The protein below binds the small molecule below.
Small molecule (SMILES): C[C@@](O)(CCO)CC(=O)[O-]

Binding-site contacts:
Ligand atom C2 contacts residue ILE25 of chain 1.A at 3.7 Å (hydrophobic).
Ligand atom C6 contacts residue LEU276 of chain 1.A at 4.0 Å (hydrophobic).
Ligand atom O8 contacts residue LYS23 of chain 1.A at 3.1 Å (salt-bridge).
Ligand atom O8 contacts residue ALA363 of chain 1.A at 4.2 Å.
Ligand atom O3 contacts residue ALA229 of chain 1.A at 3.3 Å.
Ligand atom O4 contacts residue VAL33 of chain 1.A at 3.9 Å.
Ligand atom C6 contacts residue GLU29 of chain 1.A at 4.3 Å.
Ligand atom C3 contacts residue GLU29 of chain 1.A at 4.4 Å.
Ligand atom O3 contacts residue GLY231 of chain 1.A at 4.5 Å.
Ligand atom C8 contacts residue ALA363 of chain 1.A at 4.4 Å (hydrophobic).
Ligand atom O4 contacts residue VAL232 of chain 1.A at 3.9 Å.
Ligand atom C6 contacts residue ALA363 of chain 1.A at 4.0 Å (hydrophobic).
Ligand atom O7 contacts residue VAL32 of chain 1.A at 3.4 Å.
Ligand atom O4 contacts residue VAL32 of chain 1.A at 3.2 Å.
Ligand atom O4 contacts residue SER230 of chain 1.A at 2.5 Å (h-bond).
Ligand atom C3 contacts residue HIS30 of chain 1.A at 3.9 Å.
Ligand atom C2 contacts residue GLU29 of chain 1.A at 4.2 Å.
Ligand atom C5 contacts residue SER230 of chain 1.A at 3.4 Å.
Ligand atom O8 contacts residue GLY362 of chain 1.A at 3.6 Å.
Ligand atom O8 contacts residue ASP233 of chain 1.A at 2.9 Å (salt-bridge).
Ligand atom C5 contacts residue VAL33 of chain 1.A at 4.0 Å (hydrophobic).
Ligand atom C2 contacts residue ASP233 of chain 1.A at 4.2 Å.
Ligand atom C6 contacts residue HIS30 of chain 1.A at 3.7 Å.
Ligand atom C6 contacts residue GLY362 of chain 1.A at 4.0 Å.
Ligand atom C3 contacts residue VAL33 of chain 1.A at 4.4 Å (hydrophobic).
Ligand atom O7 contacts residue GLU29 of chain 1.A at 3.5 Å.
Ligand atom C4 contacts residue LEU276 of chain 1.A at 3.9 Å (hydrophobic).
Ligand atom O7 contacts residue VAL33 of chain 1.A at 4.0 Å.
Ligand atom O8 contacts residue ILE25 of chain 1.A at 3.9 Å.
Ligand atom C8 contacts residue LYS23 of chain 1.A at 4.4 Å.
Ligand atom C4 contacts residue VAL33 of chain 1.A at 3.8 Å (hydrophobic).
Ligand atom C5 contacts residue ALA229 of chain 1.A at 4.3 Å (hydrophobic).
Ligand atom C8 contacts residue GLY362 of chain 1.A at 4.3 Å.
Ligand atom O3 contacts residue SER230 of chain 1.A at 3.0 Å (h-bond).
Ligand atom C5 contacts residue VAL32 of chain 1.A at 4.4 Å (hydrophobic).
Ligand atom C8 contacts residue ASP233 of chain 1.A at 3.3 Å.
Ligand atom C2 contacts residue GLY362 of chain 1.A at 4.2 Å.
Ligand atom C8 contacts residue ILE25 of chain 1.A at 4.4 Å (hydrophobic).
Ligand atom O7 contacts residue HIS30 of chain 1.A at 2.8 Å (h-bond).

Sequence of chain 1.A:
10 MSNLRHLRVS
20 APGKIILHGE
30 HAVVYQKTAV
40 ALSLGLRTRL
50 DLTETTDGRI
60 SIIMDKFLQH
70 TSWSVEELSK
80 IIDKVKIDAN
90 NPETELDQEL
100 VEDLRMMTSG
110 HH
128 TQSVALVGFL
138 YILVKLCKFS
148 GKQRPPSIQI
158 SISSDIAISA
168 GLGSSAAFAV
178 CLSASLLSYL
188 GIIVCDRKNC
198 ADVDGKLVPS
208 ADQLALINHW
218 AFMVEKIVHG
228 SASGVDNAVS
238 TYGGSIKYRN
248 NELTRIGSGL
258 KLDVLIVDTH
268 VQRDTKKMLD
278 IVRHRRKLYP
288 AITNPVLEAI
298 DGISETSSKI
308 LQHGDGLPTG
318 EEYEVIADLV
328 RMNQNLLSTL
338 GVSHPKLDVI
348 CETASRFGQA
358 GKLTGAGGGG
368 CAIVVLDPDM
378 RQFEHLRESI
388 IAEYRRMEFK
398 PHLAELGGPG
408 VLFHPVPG